This protein binds this small molecule.
Small molecule (SMILES): CC(=O)N[C@H]1[C@H](O[C@H]2[C@H](O)[C@@H](NC(C)=O)CO[C@@H]2CO)O[C@H](CO)[C@@H](O[C@@H]2O[C@H](CO)[C@@H](O)[C@H](O)[C@@H]2O)[C@@H]1O

Sequence of chain 1.C:
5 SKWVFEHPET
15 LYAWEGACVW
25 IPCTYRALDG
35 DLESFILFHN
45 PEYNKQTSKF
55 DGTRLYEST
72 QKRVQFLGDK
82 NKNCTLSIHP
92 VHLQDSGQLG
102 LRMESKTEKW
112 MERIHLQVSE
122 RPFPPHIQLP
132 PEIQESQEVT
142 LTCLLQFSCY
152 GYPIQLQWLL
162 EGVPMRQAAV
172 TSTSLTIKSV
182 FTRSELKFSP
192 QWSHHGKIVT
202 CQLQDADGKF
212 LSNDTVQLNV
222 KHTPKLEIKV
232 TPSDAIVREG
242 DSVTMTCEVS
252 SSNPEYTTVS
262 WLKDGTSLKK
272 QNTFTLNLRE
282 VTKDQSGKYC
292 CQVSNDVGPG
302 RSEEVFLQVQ

Binding-site contacts:
Ligand atom C1 contacts residue LEU78 of chain 1.C at 3.8 Å (hydrophobic).
Ligand atom O5 contacts residue THR86 of chain 1.C at 3.9 Å.
Ligand atom C4 contacts residue TYR151 of chain 1.C at 4.3 Å (hydrophobic).
Ligand atom N2 contacts residue THR86 of chain 1.C at 3.2 Å.
Ligand atom C2 contacts residue ASN84 of chain 1.C at 2.4 Å.
Ligand atom C5 contacts residue TYR151 of chain 1.C at 4.4 Å (hydrophobic).
Ligand atom C8 contacts residue THR28 of chain 1.C at 3.6 Å.
Ligand atom O6 contacts residue TRP24 of chain 1.C at 3.8 Å.
Ligand atom C3 contacts residue TRP24 of chain 1.C at 3.5 Å (hydrophobic).
Ligand atom C7 contacts residue THR86 of chain 1.C at 4.1 Å.
Ligand atom O5 contacts residue LEU78 of chain 1.C at 3.0 Å (h-bond).
Ligand atom C1 contacts residue TYR151 of chain 1.C at 4.3 Å (hydrophobic).
Ligand atom O3 contacts residue TRP24 of chain 1.C at 3.3 Å.
Ligand atom C1 contacts residue ASN84 of chain 1.C at 1.4 Å.
Ligand atom O7 contacts residue ASN84 of chain 1.C at 3.6 Å.
Ligand atom C3 contacts residue TYR151 of chain 1.C at 4.3 Å (hydrophobic).
Ligand atom O5 contacts residue TRP24 of chain 1.C at 3.9 Å.
Ligand atom C8 contacts residue THR86 of chain 1.C at 4.1 Å.
Ligand atom C5 contacts residue LEU78 of chain 1.C at 3.4 Å (hydrophobic).
Ligand atom C1 contacts residue THR86 of chain 1.C at 3.3 Å.
Ligand atom O4 contacts residue TRP24 of chain 1.C at 3.9 Å.
Ligand atom C6 contacts residue TYR151 of chain 1.C at 3.7 Å (hydrophobic).
Ligand atom C7 contacts residue ASN84 of chain 1.C at 3.5 Å.
Ligand atom C8 contacts residue ILE178 of chain 1.C at 4.4 Å (hydrophobic).
Ligand atom C5 contacts residue THR86 of chain 1.C at 4.0 Å.
Ligand atom O6 contacts residue TYR151 of chain 1.C at 2.7 Å (h-bond).
Ligand atom C4 contacts residue TRP24 of chain 1.C at 4.3 Å (hydrophobic).
Ligand atom C4 contacts residue ASN84 of chain 1.C at 4.2 Å.
Ligand atom O5 contacts residue ASN84 of chain 1.C at 2.4 Å (h-bond).
Ligand atom C8 contacts residue CYS27 of chain 1.C at 4.2 Å (hydrophobic).
Ligand atom O6 contacts residue LEU78 of chain 1.C at 4.2 Å.
Ligand atom C6 contacts residue LEU78 of chain 1.C at 3.4 Å (hydrophobic).
Ligand atom C3 contacts residue THR86 of chain 1.C at 4.1 Å.
Ligand atom C5 contacts residue ASN84 of chain 1.C at 3.7 Å.
Ligand atom C3 contacts residue ASN84 of chain 1.C at 3.8 Å.
Ligand atom N2 contacts residue ASN84 of chain 1.C at 2.9 Å (h-bond).
Ligand atom C2 contacts residue THR86 of chain 1.C at 3.9 Å.
Ligand atom C2 contacts residue TYR151 of chain 1.C at 4.5 Å (hydrophobic).